Sequence of chain 50.Q:
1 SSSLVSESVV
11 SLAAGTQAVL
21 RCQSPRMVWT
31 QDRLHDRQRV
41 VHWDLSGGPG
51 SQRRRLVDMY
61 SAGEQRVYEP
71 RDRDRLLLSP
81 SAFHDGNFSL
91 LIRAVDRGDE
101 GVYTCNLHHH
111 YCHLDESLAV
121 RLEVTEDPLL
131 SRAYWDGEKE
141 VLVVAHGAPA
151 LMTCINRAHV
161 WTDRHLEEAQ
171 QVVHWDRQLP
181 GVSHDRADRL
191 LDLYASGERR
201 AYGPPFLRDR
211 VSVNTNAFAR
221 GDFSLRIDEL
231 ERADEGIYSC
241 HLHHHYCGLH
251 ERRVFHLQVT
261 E

The protein below binds the small molecule below.
Small molecule (SMILES): CC(=O)N[C@@H]1[C@@H](O)[C@H](O)[C@@H](CO)O[C@H]1O

Binding-site contacts:
Ligand atom C5 contacts residue ASN87 of chain 50.Q at 3.7 Å.
Ligand atom C6 contacts residue LEU151 of chain 50.Q at 3.8 Å (hydrophobic).
Ligand atom O5 contacts residue ASN87 of chain 50.Q at 2.3 Å (h-bond).
Ligand atom C4 contacts residue LEU151 of chain 50.Q at 4.4 Å (hydrophobic).
Ligand atom O7 contacts residue ASP85 of chain 50.Q at 4.3 Å.
Ligand atom C4 contacts residue ASN87 of chain 50.Q at 4.2 Å.
Ligand atom C5 contacts residue SER89 of chain 50.Q at 4.3 Å.
Ligand atom C1 contacts residue ASN87 of chain 50.Q at 1.4 Å.
Ligand atom C5 contacts residue LEU151 of chain 50.Q at 4.1 Å (hydrophobic).
Ligand atom O7 contacts residue ASN87 of chain 50.Q at 3.9 Å.
Ligand atom O6 contacts residue LEU151 of chain 50.Q at 3.4 Å.
Ligand atom O5 contacts residue SER89 of chain 50.Q at 4.1 Å.
Ligand atom N2 contacts residue ASN87 of chain 50.Q at 2.9 Å (h-bond).
Ligand atom C1 contacts residue SER89 of chain 50.Q at 4.5 Å.
Ligand atom O5 contacts residue SER79 of chain 50.Q at 4.4 Å.
Ligand atom C7 contacts residue ASN87 of chain 50.Q at 3.6 Å.
Ligand atom C3 contacts residue ASN87 of chain 50.Q at 3.7 Å.
Ligand atom O4 contacts residue LEU151 of chain 50.Q at 3.7 Å.
Ligand atom C2 contacts residue ASN87 of chain 50.Q at 2.4 Å.